A protein and the small-molecule ligand that binds it are described below.
Small molecule (SMILES): CC(=O)N[C@H]1[C@H](O[C@H]2[C@H](O)[C@@H](NC(C)=O)CO[C@@H]2CO[C@@H]2O[C@@H](C)[C@@H](O)[C@@H](O)[C@@H]2O)O[C@H](CO)[C@@H](O)[C@@H]1O

Binding-site contacts:
Ligand atom C1 contacts residue ASN241 of chain 1.A at 1.4 Å.
Ligand atom O6 contacts residue ASN245 of chain 1.A at 3.3 Å (h-bond).
Ligand atom O5 contacts residue ASN245 of chain 1.A at 4.2 Å.
Ligand atom N2 contacts residue ASN241 of chain 1.A at 2.9 Å (h-bond).
Ligand atom C5 contacts residue ASN241 of chain 1.A at 3.7 Å.
Ligand atom C3 contacts residue ASN241 of chain 1.A at 3.8 Å.
Ligand atom C6 contacts residue ASN245 of chain 1.A at 3.6 Å.
Ligand atom O5 contacts residue ASN245 of chain 1.A at 3.0 Å (h-bond).
Ligand atom C5 contacts residue ASN245 of chain 1.A at 4.0 Å.
Ligand atom C1 contacts residue ASN245 of chain 1.A at 4.3 Å.
Ligand atom O3 contacts residue PHE278 of chain 1.A at 3.1 Å (h-bond).
Ligand atom C4 contacts residue PHE278 of chain 1.A at 3.4 Å (hydrophobic).
Ligand atom C6 contacts residue PRO281 of chain 1.A at 4.5 Å (hydrophobic).
Ligand atom C2 contacts residue ASN241 of chain 1.A at 2.5 Å.
Ligand atom C1 contacts residue ASN245 of chain 1.A at 3.9 Å.
Ligand atom C6 contacts residue ASN245 of chain 1.A at 3.4 Å.
Ligand atom C7 contacts residue PRO281 of chain 1.A at 4.4 Å (hydrophobic).
Ligand atom C8 contacts residue PRO281 of chain 1.A at 3.8 Å (hydrophobic).
Ligand atom O3 contacts residue PRO281 of chain 1.A at 4.3 Å.
Ligand atom C6 contacts residue LEU249 of chain 1.A at 3.7 Å (hydrophobic).
Ligand atom C3 contacts residue ASN245 of chain 1.A at 4.2 Å.
Ligand atom C7 contacts residue ASN241 of chain 1.A at 3.8 Å.
Ligand atom C8 contacts residue ASN241 of chain 1.A at 3.8 Å.
Ligand atom N2 contacts residue TYR237 of chain 1.A at 4.4 Å.
Ligand atom O5 contacts residue ASN241 of chain 1.A at 2.4 Å (h-bond).
Ligand atom O7 contacts residue PRO281 of chain 1.A at 4.2 Å.
Ligand atom O4 contacts residue LEU249 of chain 1.A at 3.7 Å.
Ligand atom O3 contacts residue PRO281 of chain 1.A at 4.1 Å.
Ligand atom C4 contacts residue ASN241 of chain 1.A at 4.2 Å.
Ligand atom C4 contacts residue LEU249 of chain 1.A at 4.5 Å (hydrophobic).
Ligand atom O3 contacts residue VAL280 of chain 1.A at 3.8 Å.
Ligand atom O4 contacts residue PHE278 of chain 1.A at 3.9 Å.
Ligand atom C5 contacts residue ASN245 of chain 1.A at 3.4 Å.
Ligand atom C3 contacts residue PHE278 of chain 1.A at 3.6 Å (hydrophobic).
Ligand atom C4 contacts residue ASN245 of chain 1.A at 4.1 Å.
Ligand atom C6 contacts residue LYS248 of chain 1.A at 3.9 Å.

Sequence of chain 1.A:
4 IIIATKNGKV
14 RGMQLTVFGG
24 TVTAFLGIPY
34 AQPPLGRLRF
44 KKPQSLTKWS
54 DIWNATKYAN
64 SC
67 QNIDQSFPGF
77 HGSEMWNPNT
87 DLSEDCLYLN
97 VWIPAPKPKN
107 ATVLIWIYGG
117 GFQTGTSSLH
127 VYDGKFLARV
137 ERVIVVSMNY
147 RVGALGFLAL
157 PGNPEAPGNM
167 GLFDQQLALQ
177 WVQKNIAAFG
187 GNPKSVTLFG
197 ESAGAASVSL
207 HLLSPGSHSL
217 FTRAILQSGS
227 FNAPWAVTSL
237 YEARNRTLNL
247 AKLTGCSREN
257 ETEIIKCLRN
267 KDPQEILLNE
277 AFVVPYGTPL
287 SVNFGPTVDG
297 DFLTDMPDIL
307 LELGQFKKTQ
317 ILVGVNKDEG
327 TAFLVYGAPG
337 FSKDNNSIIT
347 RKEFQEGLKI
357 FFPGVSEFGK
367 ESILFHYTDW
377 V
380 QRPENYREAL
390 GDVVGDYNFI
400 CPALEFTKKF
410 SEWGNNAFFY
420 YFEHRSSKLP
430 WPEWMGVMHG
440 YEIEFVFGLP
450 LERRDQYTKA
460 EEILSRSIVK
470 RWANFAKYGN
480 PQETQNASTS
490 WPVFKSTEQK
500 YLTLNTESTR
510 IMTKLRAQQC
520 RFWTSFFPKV